Sequence of chain 2.A:
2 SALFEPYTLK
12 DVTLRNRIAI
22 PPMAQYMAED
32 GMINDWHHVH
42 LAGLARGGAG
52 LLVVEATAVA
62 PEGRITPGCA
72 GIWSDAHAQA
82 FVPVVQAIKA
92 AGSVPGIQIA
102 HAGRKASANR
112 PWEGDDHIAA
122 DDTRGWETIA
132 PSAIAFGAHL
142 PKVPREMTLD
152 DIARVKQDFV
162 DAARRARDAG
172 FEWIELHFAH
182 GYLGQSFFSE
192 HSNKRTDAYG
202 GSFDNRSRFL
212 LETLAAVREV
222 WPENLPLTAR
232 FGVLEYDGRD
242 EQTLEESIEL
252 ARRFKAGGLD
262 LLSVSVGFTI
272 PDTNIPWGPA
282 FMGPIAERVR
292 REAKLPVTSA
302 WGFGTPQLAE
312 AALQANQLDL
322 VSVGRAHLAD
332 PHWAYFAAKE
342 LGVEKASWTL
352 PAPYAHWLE

Binding-site contacts:
Ligand atom C1 contacts residue GLY93 of chain 2.A at 3.6 Å.
Ligand atom C3 contacts residue SER94 of chain 2.A at 3.5 Å.
Ligand atom C4 contacts residue GLY93 of chain 2.A at 3.5 Å.
Ligand atom C2 contacts residue VAL95 of chain 2.A at 3.4 Å (hydrophobic).
Ligand atom O6 contacts residue SER94 of chain 2.A at 4.3 Å.
Ligand atom C1 contacts residue VAL95 of chain 2.A at 3.4 Å (hydrophobic).
Ligand atom O6 contacts residue PRO96 of chain 2.A at 4.4 Å.
Ligand atom O5 contacts residue VAL95 of chain 2.A at 3.9 Å.
Ligand atom O6 contacts residue LYS90 of chain 2.A at 3.8 Å.
Ligand atom C3 contacts residue VAL95 of chain 2.A at 4.0 Å (hydrophobic).
Ligand atom C2 contacts residue GLU173 of chain 2.A at 3.9 Å.
Ligand atom O6 contacts residue GLU173 of chain 2.A at 2.7 Å (salt-bridge).
Ligand atom C1 contacts residue THR14 of chain 2.A at 3.3 Å.
Ligand atom C2 contacts residue SER94 of chain 2.A at 4.4 Å.
Ligand atom C4 contacts residue VAL95 of chain 2.A at 4.2 Å (hydrophobic).
Ligand atom C4 contacts residue LYS90 of chain 2.A at 3.8 Å.
Ligand atom O5 contacts residue GLU173 of chain 2.A at 3.6 Å.
Ligand atom O5 contacts residue THR14 of chain 2.A at 4.1 Å.
Ligand atom C2 contacts residue THR14 of chain 2.A at 4.1 Å.
Ligand atom C3 contacts residue GLU173 of chain 2.A at 3.5 Å.
Ligand atom C4 contacts residue SER94 of chain 2.A at 2.7 Å.

This protein binds this small molecule.
Small molecule (SMILES): C[C@@H](O)[C@@H](C)O